A protein and the small-molecule ligand that binds it are described below.
Small molecule (SMILES): CC(=O)N[C@H]1[C@H](O[C@H]2[C@H](O)[C@@H](NC(C)=O)CO[C@@H]2CO)O[C@H](CO)[C@@H](O[C@@H]2O[C@H](CO[C@H]3O[C@H](CO)[C@@H](O)[C@H](O)[C@@H]3O)[C@@H](O)[C@H](O[C@H]3O[C@H](CO)[C@@H](O)[C@H](O)[C@@H]3O)[C@@H]2O)[C@@H]1O

Binding-site contacts:
Ligand atom O5 contacts residue GLU220 of chain 1.I at 4.2 Å.
Ligand atom C2 contacts residue SER444 of chain 1.I at 4.2 Å.
Ligand atom C3 contacts residue SER445 of chain 1.I at 4.4 Å.
Ligand atom C6 contacts residue GLU220 of chain 1.I at 3.4 Å.
Ligand atom O7 contacts residue ASN271 of chain 1.I at 3.6 Å.
Ligand atom C8 contacts residue LEU270 of chain 1.I at 3.8 Å (hydrophobic).
Ligand atom C1 contacts residue SER445 of chain 1.I at 4.0 Å.
Ligand atom C5 contacts residue ASN271 of chain 1.I at 3.7 Å.
Ligand atom C7 contacts residue SER444 of chain 1.I at 3.9 Å.
Ligand atom O4 contacts residue CYS443 of chain 1.I at 4.5 Å.
Ligand atom C5 contacts residue SER444 of chain 1.I at 3.4 Å.
Ligand atom O5 contacts residue ASN271 of chain 1.I at 2.3 Å (h-bond).
Ligand atom O7 contacts residue SER444 of chain 1.I at 3.7 Å.
Ligand atom C8 contacts residue SER444 of chain 1.I at 3.8 Å.
Ligand atom N2 contacts residue SER444 of chain 1.I at 4.4 Å.
Ligand atom C3 contacts residue ASN271 of chain 1.I at 3.8 Å.
Ligand atom C1 contacts residue SER444 of chain 1.I at 4.0 Å.
Ligand atom O3 contacts residue SER444 of chain 1.I at 4.5 Å.
Ligand atom C8 contacts residue ASN271 of chain 1.I at 4.2 Å.
Ligand atom O4 contacts residue SER444 of chain 1.I at 3.5 Å (h-bond).
Ligand atom C5 contacts residue GLU220 of chain 1.I at 4.3 Å.
Ligand atom C2 contacts residue ASN271 of chain 1.I at 2.4 Å.
Ligand atom C1 contacts residue ASN271 of chain 1.I at 1.4 Å.
Ligand atom C7 contacts residue CYS443 of chain 1.I at 4.2 Å (hydrophobic).
Ligand atom O7 contacts residue VAL263 of chain 1.I at 4.3 Å.
Ligand atom C4 contacts residue SER444 of chain 1.I at 3.6 Å.
Ligand atom N2 contacts residue ASN271 of chain 1.I at 2.8 Å (h-bond).
Ligand atom C8 contacts residue VAL263 of chain 1.I at 3.9 Å (hydrophobic).
Ligand atom C3 contacts residue SER444 of chain 1.I at 3.4 Å.
Ligand atom O7 contacts residue PRO221 of chain 1.I at 4.3 Å.
Ligand atom C2 contacts residue SER445 of chain 1.I at 4.2 Å.
Ligand atom C7 contacts residue ASN271 of chain 1.I at 3.3 Å.
Ligand atom O6 contacts residue GLU220 of chain 1.I at 4.1 Å.
Ligand atom N2 contacts residue SER445 of chain 1.I at 3.6 Å.
Ligand atom O3 contacts residue CYS443 of chain 1.I at 4.0 Å.
Ligand atom O7 contacts residue ARG442 of chain 1.I at 3.9 Å.
Ligand atom C4 contacts residue ASN271 of chain 1.I at 4.2 Å.
Ligand atom O7 contacts residue CYS443 of chain 1.I at 3.4 Å.
Ligand atom O5 contacts residue SER444 of chain 1.I at 4.2 Å.
Ligand atom O6 contacts residue SER218 of chain 1.I at 3.7 Å.

Sequence of chain 1.I:
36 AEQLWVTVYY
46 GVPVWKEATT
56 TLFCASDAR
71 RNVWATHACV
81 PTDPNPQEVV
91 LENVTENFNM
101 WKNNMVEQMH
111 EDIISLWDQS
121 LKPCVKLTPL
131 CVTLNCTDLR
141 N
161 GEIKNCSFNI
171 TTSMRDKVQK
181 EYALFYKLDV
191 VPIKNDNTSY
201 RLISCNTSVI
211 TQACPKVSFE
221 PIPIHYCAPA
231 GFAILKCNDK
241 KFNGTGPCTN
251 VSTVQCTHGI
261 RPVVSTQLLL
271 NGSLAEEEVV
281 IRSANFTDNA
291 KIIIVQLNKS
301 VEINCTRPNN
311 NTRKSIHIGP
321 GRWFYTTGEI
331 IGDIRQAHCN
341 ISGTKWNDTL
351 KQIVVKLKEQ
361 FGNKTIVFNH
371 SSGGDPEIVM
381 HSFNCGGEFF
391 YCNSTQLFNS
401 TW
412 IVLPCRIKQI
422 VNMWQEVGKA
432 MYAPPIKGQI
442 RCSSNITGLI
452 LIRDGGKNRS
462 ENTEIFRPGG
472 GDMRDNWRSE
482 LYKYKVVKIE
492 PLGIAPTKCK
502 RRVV